Binding-site contacts:
Ligand atom N2 contacts residue ILE103 of chain 1.A at 3.1 Å (h-bond).
Ligand atom O1A contacts residue LYS52 of chain 1.A at 2.7 Å (salt-bridge).
Ligand atom O3A contacts residue MG1 of chain 1.F at 3.4 Å.
Ligand atom N7 contacts residue TYR100 of chain 1.A at 2.6 Å (h-bond).
Ligand atom C2 contacts residue ILE103 of chain 1.A at 3.4 Å (hydrophobic).
Ligand atom PB contacts residue MG1 of chain 1.G at 3.4 Å.
Ligand atom C8 contacts residue TYR100 of chain 1.A at 3.4 Å (hydrophobic).
Ligand atom PG contacts residue MG1 of chain 1.F at 3.2 Å.
Ligand atom O4' contacts residue ILE34 of chain 1.A at 3.4 Å.
Ligand atom O2B contacts residue LYS52 of chain 1.A at 3.1 Å (salt-bridge).
Ligand atom O2A contacts residue HIS205 of chain 1.A at 3.4 Å (h-bond).
Ligand atom O6 contacts residue ILE103 of chain 1.A at 2.8 Å (h-bond).
Ligand atom PG contacts residue MG1 of chain 1.G at 3.2 Å.
Ligand atom O2B contacts residue MG1 of chain 1.G at 2.1 Å.
Ligand atom N3 contacts residue PHE107 of chain 1.A at 3.4 Å.
Ligand atom N1 contacts residue ILE103 of chain 1.A at 2.8 Å (h-bond).
Ligand atom O2G contacts residue MG1 of chain 1.F at 1.8 Å.
Ligand atom C1' contacts residue ILE34 of chain 1.A at 3.5 Å (hydrophobic).
Ligand atom C5 contacts residue ILE50 of chain 1.A at 3.7 Å (hydrophobic).
Ligand atom O2A contacts residue MG1 of chain 1.F at 1.9 Å.
Ligand atom PA contacts residue MG1 of chain 1.F at 3.2 Å.
Ligand atom O1B contacts residue SER40 of chain 1.A at 3.2 Å (h-bond).
Ligand atom O2A contacts residue ASP219 of chain 1.A at 2.8 Å (salt-bridge).
Ligand atom O2G contacts residue ASP219 of chain 1.A at 2.8 Å (salt-bridge).
Ligand atom O6 contacts residue TYR100 of chain 1.A at 3.5 Å.
Ligand atom O2B contacts residue ASP219 of chain 1.A at 2.7 Å (salt-bridge).
Ligand atom O1A contacts residue ASP219 of chain 1.A at 3.3 Å.
Ligand atom O2G contacts residue MG1 of chain 1.G at 3.5 Å.
Ligand atom N1 contacts residue GLU102 of chain 1.A at 3.6 Å.
Ligand atom O3G contacts residue MG1 of chain 1.G at 2.0 Å.
Ligand atom PG contacts residue ASP219 of chain 1.A at 3.5 Å.
Ligand atom C6 contacts residue ILE218 of chain 1.A at 3.7 Å (hydrophobic).
Ligand atom C6 contacts residue ILE103 of chain 1.A at 3.6 Å (hydrophobic).
Ligand atom O3G contacts residue MG1 of chain 1.F at 3.6 Å.
Ligand atom O1B contacts residue LYS52 of chain 1.A at 3.2 Å.
Ligand atom N2 contacts residue GLU102 of chain 1.A at 3.6 Å (salt-bridge).
Ligand atom PA contacts residue ASP219 of chain 1.A at 3.5 Å.
Ligand atom O3G contacts residue ASP219 of chain 1.A at 3.0 Å (salt-bridge).
Ligand atom O3A contacts residue ASP219 of chain 1.A at 3.6 Å.
Ligand atom N7 contacts residue ILE50 of chain 1.A at 3.6 Å.

The protein below binds the small molecule below.
Small molecule (SMILES): Nc1nc2c(ncn2[C@@H]2O[C@H](CO[P](=O)(O)O[P](=O)(O)CP(=O)(O)O)[C@@H](O)[C@H]2O)c(=O)[nH]1

Sequence of chain 1.A:
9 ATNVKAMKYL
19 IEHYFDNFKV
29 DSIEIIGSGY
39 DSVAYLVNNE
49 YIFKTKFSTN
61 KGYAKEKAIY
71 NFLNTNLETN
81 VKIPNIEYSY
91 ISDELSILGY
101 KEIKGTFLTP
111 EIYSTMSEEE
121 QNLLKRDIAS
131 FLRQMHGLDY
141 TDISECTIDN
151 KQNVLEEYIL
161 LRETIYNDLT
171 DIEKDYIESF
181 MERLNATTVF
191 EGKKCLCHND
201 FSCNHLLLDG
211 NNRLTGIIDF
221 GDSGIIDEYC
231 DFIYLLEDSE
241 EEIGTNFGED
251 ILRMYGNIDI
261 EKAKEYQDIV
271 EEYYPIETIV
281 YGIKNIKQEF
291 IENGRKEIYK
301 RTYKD